Sequence of chain 3.A:
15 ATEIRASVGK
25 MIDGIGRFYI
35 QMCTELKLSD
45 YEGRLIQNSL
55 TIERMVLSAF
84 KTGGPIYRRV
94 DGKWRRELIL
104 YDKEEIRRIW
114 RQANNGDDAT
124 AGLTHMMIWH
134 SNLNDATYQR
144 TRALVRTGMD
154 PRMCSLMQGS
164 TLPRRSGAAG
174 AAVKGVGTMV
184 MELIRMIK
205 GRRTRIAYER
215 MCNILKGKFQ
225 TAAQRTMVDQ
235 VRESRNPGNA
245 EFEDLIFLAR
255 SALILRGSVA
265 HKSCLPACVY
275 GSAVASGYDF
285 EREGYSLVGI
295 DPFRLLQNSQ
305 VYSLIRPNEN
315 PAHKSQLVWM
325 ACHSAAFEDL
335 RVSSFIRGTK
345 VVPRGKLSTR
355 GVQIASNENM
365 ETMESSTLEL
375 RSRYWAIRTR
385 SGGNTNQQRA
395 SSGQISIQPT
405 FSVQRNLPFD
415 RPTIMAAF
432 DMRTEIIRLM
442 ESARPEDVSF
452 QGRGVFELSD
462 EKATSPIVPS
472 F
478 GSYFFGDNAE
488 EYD

Binding-site contacts:
Ligand atom N29 contacts residue ASN302 of chain 3.A at 3.0 Å (h-bond).
Ligand atom S39 contacts residue ARG298 of chain 3.A at 3.8 Å.
Ligand atom O36 contacts residue TYR282 of chain 3.A at 2.8 Å (h-bond).
Ligand atom C12 contacts residue ASN302 of chain 3.A at 3.4 Å.
Ligand atom C16 contacts residue ASN302 of chain 3.A at 3.9 Å.
Ligand atom N31 contacts residue TYR282 of chain 3.A at 3.1 Å (h-bond).
Ligand atom O35 contacts residue ARG298 of chain 3.A at 3.2 Å (salt-bridge).
Ligand atom CL4 contacts residue TYR282 of chain 3.A at 4.0 Å.
Ligand atom CL4 contacts residue ASN302 of chain 3.A at 3.7 Å.
Ligand atom C8 contacts residue TYR282 of chain 3.A at 3.5 Å (hydrophobic).
Ligand atom C2 contacts residue TYR282 of chain 3.A at 3.6 Å (hydrophobic).
Ligand atom N32 contacts residue TYR289 of chain 3.A at 3.8 Å.
Ligand atom C14 contacts residue TYR282 of chain 3.A at 3.2 Å (hydrophobic).
Ligand atom C6 contacts residue ASP295 of chain 3.A at 3.5 Å.
Ligand atom C23 contacts residue TYR282 of chain 3.A at 3.8 Å (hydrophobic).
Ligand atom C22 contacts residue ASN302 of chain 3.A at 2.9 Å.
Ligand atom C9 contacts residue ILE294 of chain 3.A at 3.5 Å (hydrophobic).
Ligand atom C21 contacts residue TYR282 of chain 3.A at 3.9 Å (hydrophobic).
Ligand atom C3 contacts residue ILE294 of chain 3.A at 3.2 Å (hydrophobic).
Ligand atom O33 contacts residue TYR289 of chain 3.A at 3.1 Å.
Ligand atom C3 contacts residue ASP295 of chain 3.A at 3.5 Å.
Ligand atom N32 contacts residue LEU299 of chain 3.A at 3.9 Å.
Ligand atom C7 contacts residue TYR282 of chain 3.A at 3.6 Å (hydrophobic).
Ligand atom O33 contacts residue ASP295 of chain 3.A at 3.8 Å.
Ligand atom C24 contacts residue ASN302 of chain 3.A at 3.2 Å.
Ligand atom C6 contacts residue ILE294 of chain 3.A at 3.9 Å (hydrophobic).
Ligand atom O36 contacts residue ASP295 of chain 3.A at 3.8 Å.
Ligand atom O33 contacts residue TYR282 of chain 3.A at 4.0 Å.
Ligand atom C13 contacts residue TYR282 of chain 3.A at 3.1 Å (hydrophobic).
Ligand atom C8 contacts residue LEU299 of chain 3.A at 3.6 Å (hydrophobic).
Ligand atom N32 contacts residue TYR282 of chain 3.A at 3.3 Å (h-bond).
Ligand atom N32 contacts residue ASP295 of chain 3.A at 3.8 Å.
Ligand atom O33 contacts residue PHE284 of chain 3.A at 3.5 Å.
Ligand atom O36 contacts residue TYR289 of chain 3.A at 3.5 Å.
Ligand atom C16 contacts residue TYR282 of chain 3.A at 3.5 Å (hydrophobic).
Ligand atom O33 contacts residue LEU299 of chain 3.A at 3.1 Å.
Ligand atom C12 contacts residue TYR282 of chain 3.A at 3.6 Å (hydrophobic).
Ligand atom C1 contacts residue TYR282 of chain 3.A at 3.5 Å (hydrophobic).
Ligand atom C21 contacts residue ARG298 of chain 3.A at 3.8 Å.
Ligand atom C2 contacts residue GLU287 of chain 3.A at 3.7 Å.

The small molecule below binds the protein below.
Small molecule (SMILES): COc1ccccc1-c1noc(C)c1C(=O)N1CCN(c2cc(NC(=O)c3cccs3)c([N+](=O)[O-])cc2Cl)CC1